Binding-site contacts:
Ligand atom CD contacts residue ASN89 of chain 1.A at 3.5 Å.
Ligand atom NZ contacts residue ILE95 of chain 1.A at 4.5 Å.
Ligand atom CB contacts residue ASN89 of chain 1.A at 4.3 Å.
Ligand atom OH contacts residue PHE88 of chain 1.A at 4.3 Å.
Ligand atom CH contacts residue TYR46 of chain 1.A at 4.3 Å (hydrophobic).
Ligand atom CH3 contacts residue PRO33 of chain 1.A at 3.4 Å (hydrophobic).
Ligand atom CG contacts residue ASN89 of chain 1.A at 4.3 Å.
Ligand atom CH contacts residue ILE95 of chain 1.A at 4.2 Å (hydrophobic).
Ligand atom OH contacts residue TYR46 of chain 1.A at 3.7 Å.
Ligand atom CH3 contacts residue ASN89 of chain 1.A at 4.5 Å.
Ligand atom CD contacts residue ILE95 of chain 1.A at 4.3 Å (hydrophobic).
Ligand atom NZ contacts residue VAL38 of chain 1.A at 3.6 Å.
Ligand atom CE contacts residue PHE88 of chain 1.A at 4.1 Å (hydrophobic).
Ligand atom CH contacts residue ASN89 of chain 1.A at 3.7 Å.
Ligand atom CH contacts residue VAL38 of chain 1.A at 3.9 Å (hydrophobic).
Ligand atom CD contacts residue PHE88 of chain 1.A at 3.9 Å (hydrophobic).
Ligand atom CA contacts residue ILE95 of chain 1.A at 3.9 Å (hydrophobic).
Ligand atom OH contacts residue VAL38 of chain 1.A at 4.5 Å.
Ligand atom CE contacts residue VAL38 of chain 1.A at 4.1 Å (hydrophobic).
Ligand atom CE contacts residue VAL43 of chain 1.A at 4.2 Å (hydrophobic).
Ligand atom CH3 contacts residue PHE34 of chain 1.A at 4.3 Å (hydrophobic).
Ligand atom NZ contacts residue TYR46 of chain 1.A at 4.4 Å.
Ligand atom CH3 contacts residue VAL38 of chain 1.A at 4.0 Å (hydrophobic).
Ligand atom OH contacts residue ILE95 of chain 1.A at 4.4 Å.
Ligand atom CE contacts residue TYR46 of chain 1.A at 4.0 Å (hydrophobic).
Ligand atom CH3 contacts residue ILE95 of chain 1.A at 3.9 Å (hydrophobic).
Ligand atom CB contacts residue ILE95 of chain 1.A at 4.3 Å (hydrophobic).
Ligand atom OH contacts residue ASN89 of chain 1.A at 2.8 Å (h-bond).
Ligand atom CG contacts residue ILE95 of chain 1.A at 3.9 Å (hydrophobic).

Sequence of chain 1.A:
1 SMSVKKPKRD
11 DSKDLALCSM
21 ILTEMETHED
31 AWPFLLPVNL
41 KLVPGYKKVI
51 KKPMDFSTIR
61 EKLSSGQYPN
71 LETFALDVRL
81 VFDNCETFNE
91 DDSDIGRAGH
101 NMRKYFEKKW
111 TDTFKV

A small-molecule ligand and the protein it binds are described below.
Small molecule (SMILES): CC(=O)NCCCC[C@H](N)C(=O)O